A small-molecule ligand and the protein it binds are described below.
Small molecule (SMILES): CC(=O)N[C@@H]1[C@@H](O)[C@H](O)[C@@H](CO)O[C@H]1O

Binding-site contacts:
Ligand atom C1 contacts residue ILE235 of chain 1.B at 4.4 Å (hydrophobic).
Ligand atom C1 contacts residue ASN234 of chain 1.B at 1.4 Å.
Ligand atom O5 contacts residue ASN234 of chain 1.B at 2.5 Å (h-bond).
Ligand atom C6 contacts residue THR236 of chain 1.B at 3.5 Å.
Ligand atom O5 contacts residue THR236 of chain 1.B at 3.9 Å.
Ligand atom O6 contacts residue ASN234 of chain 1.B at 3.3 Å (h-bond).
Ligand atom C6 contacts residue ASN234 of chain 1.B at 3.1 Å.
Ligand atom O7 contacts residue ASN234 of chain 1.B at 3.1 Å (h-bond).
Ligand atom O6 contacts residue THR108 of chain 1.B at 3.8 Å.
Ligand atom O5 contacts residue ILE235 of chain 1.B at 4.0 Å.
Ligand atom C4 contacts residue ASN234 of chain 1.B at 3.8 Å.
Ligand atom C5 contacts residue ASN234 of chain 1.B at 3.2 Å.
Ligand atom C5 contacts residue THR236 of chain 1.B at 3.9 Å.
Ligand atom C7 contacts residue ASN234 of chain 1.B at 3.5 Å.
Ligand atom O6 contacts residue THR236 of chain 1.B at 2.4 Å (h-bond).
Ligand atom O6 contacts residue ILE235 of chain 1.B at 4.3 Å.
Ligand atom C2 contacts residue ASN234 of chain 1.B at 2.5 Å.
Ligand atom C3 contacts residue ASN234 of chain 1.B at 3.6 Å.
Ligand atom N2 contacts residue ASN234 of chain 1.B at 3.3 Å (h-bond).
Ligand atom C1 contacts residue ASN87 of chain 1.B at 4.4 Å.

Sequence of chain 1.B:
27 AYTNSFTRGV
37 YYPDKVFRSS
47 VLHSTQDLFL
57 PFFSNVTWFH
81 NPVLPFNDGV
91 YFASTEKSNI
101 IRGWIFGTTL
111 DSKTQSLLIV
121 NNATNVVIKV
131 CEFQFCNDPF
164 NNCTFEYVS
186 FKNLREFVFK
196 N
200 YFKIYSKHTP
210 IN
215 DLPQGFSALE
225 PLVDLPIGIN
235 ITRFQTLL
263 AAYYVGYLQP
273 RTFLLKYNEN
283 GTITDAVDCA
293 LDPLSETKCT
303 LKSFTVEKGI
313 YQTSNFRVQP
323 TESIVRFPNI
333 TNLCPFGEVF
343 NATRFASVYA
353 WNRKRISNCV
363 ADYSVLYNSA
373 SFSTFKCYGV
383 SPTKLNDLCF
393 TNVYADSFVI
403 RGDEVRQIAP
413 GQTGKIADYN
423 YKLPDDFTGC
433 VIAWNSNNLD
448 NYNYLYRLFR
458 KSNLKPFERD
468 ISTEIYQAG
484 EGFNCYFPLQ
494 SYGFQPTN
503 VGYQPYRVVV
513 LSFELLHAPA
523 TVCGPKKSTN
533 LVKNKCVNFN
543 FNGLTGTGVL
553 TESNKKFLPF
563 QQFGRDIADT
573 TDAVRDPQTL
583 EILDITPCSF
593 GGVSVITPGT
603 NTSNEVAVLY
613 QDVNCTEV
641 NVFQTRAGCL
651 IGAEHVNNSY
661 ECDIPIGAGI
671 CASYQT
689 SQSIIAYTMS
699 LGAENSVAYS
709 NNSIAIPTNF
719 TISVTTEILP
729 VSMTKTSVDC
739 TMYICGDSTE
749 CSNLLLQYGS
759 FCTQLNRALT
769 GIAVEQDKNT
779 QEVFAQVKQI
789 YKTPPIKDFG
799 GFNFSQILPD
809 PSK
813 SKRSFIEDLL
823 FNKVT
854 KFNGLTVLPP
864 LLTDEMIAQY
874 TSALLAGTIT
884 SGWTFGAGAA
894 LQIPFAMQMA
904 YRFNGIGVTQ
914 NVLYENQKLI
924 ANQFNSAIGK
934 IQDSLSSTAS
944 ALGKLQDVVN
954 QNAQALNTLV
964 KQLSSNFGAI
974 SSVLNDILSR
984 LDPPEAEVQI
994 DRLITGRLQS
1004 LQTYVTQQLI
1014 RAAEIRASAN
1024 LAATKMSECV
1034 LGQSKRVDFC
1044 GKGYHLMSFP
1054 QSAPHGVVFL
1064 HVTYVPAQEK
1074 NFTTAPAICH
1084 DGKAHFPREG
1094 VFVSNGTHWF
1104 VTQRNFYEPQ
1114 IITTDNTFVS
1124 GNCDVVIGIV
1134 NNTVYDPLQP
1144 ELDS